Sequence of chain 1.I:
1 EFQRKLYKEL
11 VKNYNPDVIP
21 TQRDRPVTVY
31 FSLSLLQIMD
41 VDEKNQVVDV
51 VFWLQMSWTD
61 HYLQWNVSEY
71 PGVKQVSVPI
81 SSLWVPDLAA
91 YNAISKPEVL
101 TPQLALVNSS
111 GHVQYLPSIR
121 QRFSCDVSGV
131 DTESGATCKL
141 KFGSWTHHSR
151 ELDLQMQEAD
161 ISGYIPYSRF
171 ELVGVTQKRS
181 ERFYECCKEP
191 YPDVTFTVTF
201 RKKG

Sequence of chain 1.H:
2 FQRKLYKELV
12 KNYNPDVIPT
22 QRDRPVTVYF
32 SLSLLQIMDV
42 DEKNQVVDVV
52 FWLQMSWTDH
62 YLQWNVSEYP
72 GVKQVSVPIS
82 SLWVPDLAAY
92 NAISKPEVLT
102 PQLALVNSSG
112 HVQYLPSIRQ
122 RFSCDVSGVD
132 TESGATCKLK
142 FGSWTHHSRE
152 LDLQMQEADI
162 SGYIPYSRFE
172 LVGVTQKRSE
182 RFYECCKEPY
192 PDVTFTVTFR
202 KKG

A small-molecule ligand and the protein it binds are described below.
Small molecule (SMILES): Clc1ccc([C@H]2C[C@@H]3CC[C@H]2N3)cn1

Binding-site contacts:
Ligand atom C5 contacts residue TYR184 of chain 1.H at 3.8 Å (hydrophobic).
Ligand atom C7 contacts residue TRP145 of chain 1.H at 3.6 Å (hydrophobic).
Ligand atom C8 contacts residue LEU116 of chain 1.I at 4.0 Å (hydrophobic).
Ligand atom C9 contacts residue LEU106 of chain 1.I at 3.9 Å (hydrophobic).
Ligand atom C1 contacts residue LEU116 of chain 1.I at 4.1 Å (hydrophobic).
Ligand atom C1 contacts residue CYS187 of chain 1.H at 3.7 Å (hydrophobic).
Ligand atom C7 contacts residue LEU116 of chain 1.I at 3.9 Å (hydrophobic).
Ligand atom C8 contacts residue GLN114 of chain 1.I at 4.2 Å.
Ligand atom C4 contacts residue TYR191 of chain 1.H at 4.0 Å (hydrophobic).
Ligand atom C10 contacts residue THR146 of chain 1.H at 4.0 Å.
Ligand atom CL contacts residue LEU106 of chain 1.I at 3.5 Å.
Ligand atom N1 contacts residue TRP145 of chain 1.H at 3.0 Å (h-bond).
Ligand atom C10 contacts residue LEU116 of chain 1.I at 4.0 Å (hydrophobic).
Ligand atom C4 contacts residue TYR184 of chain 1.H at 3.5 Å (hydrophobic).
Ligand atom C4 contacts residue TYR91 of chain 1.H at 3.2 Å (hydrophobic).
Ligand atom C9 contacts residue GLN114 of chain 1.I at 4.0 Å.
Ligand atom N2 contacts residue LEU116 of chain 1.I at 3.9 Å.
Ligand atom C11 contacts residue LEU116 of chain 1.I at 4.0 Å (hydrophobic).
Ligand atom C2 contacts residue CYS187 of chain 1.H at 4.0 Å (hydrophobic).
Ligand atom CL contacts residue TYR115 of chain 1.I at 3.7 Å.
Ligand atom CL contacts residue LEU104 of chain 1.I at 3.2 Å.
Ligand atom C3 contacts residue TYR191 of chain 1.H at 3.7 Å (hydrophobic).
Ligand atom CL contacts residue ALA105 of chain 1.I at 3.6 Å.
Ligand atom C1 contacts residue CYS186 of chain 1.H at 4.2 Å (hydrophobic).
Ligand atom C1 contacts residue TRP145 of chain 1.H at 3.9 Å (hydrophobic).
Ligand atom N2 contacts residue TRP145 of chain 1.H at 3.6 Å (h-bond).
Ligand atom CL contacts residue GLN114 of chain 1.I at 2.8 Å.
Ligand atom C3 contacts residue TRP145 of chain 1.H at 3.2 Å (hydrophobic).
Ligand atom C9 contacts residue LEU116 of chain 1.I at 4.2 Å (hydrophobic).
Ligand atom C2 contacts residue TYR191 of chain 1.H at 3.4 Å (hydrophobic).
Ligand atom N2 contacts residue THR146 of chain 1.H at 4.0 Å.
Ligand atom N1 contacts residue TYR91 of chain 1.H at 3.5 Å (h-bond).
Ligand atom C3 contacts residue TYR91 of chain 1.H at 3.3 Å (hydrophobic).
Ligand atom C6 contacts residue TRP145 of chain 1.H at 3.9 Å (hydrophobic).
Ligand atom CL contacts residue THR146 of chain 1.H at 4.0 Å.
Ligand atom CL contacts residue LEU116 of chain 1.I at 3.8 Å.
Ligand atom C5 contacts residue TYR91 of chain 1.H at 4.0 Å (hydrophobic).
Ligand atom C11 contacts residue TRP145 of chain 1.H at 3.4 Å (hydrophobic).
Ligand atom C2 contacts residue TRP145 of chain 1.H at 3.3 Å (hydrophobic).
Ligand atom C10 contacts residue GLN114 of chain 1.I at 4.1 Å.